Binding-site contacts:
Ligand atom O11 contacts residue LYS148 of chain 2.A at 2.8 Å (salt-bridge).
Ligand atom C1 contacts residue LYS148 of chain 2.A at 2.6 Å.
Ligand atom C3 contacts residue LEU101 of chain 2.A at 3.7 Å (hydrophobic).
Ligand atom C3 contacts residue LEU151 of chain 2.A at 4.1 Å (hydrophobic).
Ligand atom C7 contacts residue LYS148 of chain 2.A at 1.3 Å.
Ligand atom C3 contacts residue LYS99 of chain 2.A at 4.1 Å.
Ligand atom C6 contacts residue ALA171 of chain 2.A at 4.5 Å (hydrophobic).
Ligand atom O11 contacts residue ALA171 of chain 2.A at 3.6 Å.
Ligand atom C1 contacts residue GLY150 of chain 2.A at 4.4 Å.
Ligand atom C6 contacts residue LEU101 of chain 2.A at 4.5 Å (hydrophobic).
Ligand atom C2 contacts residue LEU101 of chain 2.A at 3.4 Å (hydrophobic).
Ligand atom C6 contacts residue LYS148 of chain 2.A at 3.7 Å.
Ligand atom C7 contacts residue LEU101 of chain 2.A at 4.2 Å (hydrophobic).
Ligand atom C4 contacts residue GLY100 of chain 2.A at 4.2 Å.
Ligand atom C4 contacts residue LEU101 of chain 2.A at 3.7 Å (hydrophobic).
Ligand atom N1 contacts residue ALA171 of chain 2.A at 3.8 Å.
Ligand atom N1 contacts residue LYS148 of chain 2.A at 3.5 Å (salt-bridge).
Ligand atom C2 contacts residue LEU151 of chain 2.A at 4.0 Å (hydrophobic).
Ligand atom C3 contacts residue GLY150 of chain 2.A at 4.4 Å.
Ligand atom C10 contacts residue LYS148 of chain 2.A at 2.4 Å.
Ligand atom C10 contacts residue ALA171 of chain 2.A at 3.6 Å (hydrophobic).
Ligand atom C5 contacts residue LEU101 of chain 2.A at 4.5 Å (hydrophobic).
Ligand atom C7 contacts residue ALA171 of chain 2.A at 4.3 Å (hydrophobic).
Ligand atom C1 contacts residue LEU101 of chain 2.A at 3.7 Å (hydrophobic).
Ligand atom C2 contacts residue GLY150 of chain 2.A at 3.6 Å.
Ligand atom C3 contacts residue GLY100 of chain 2.A at 4.1 Å.
Ligand atom C4 contacts residue LYS99 of chain 2.A at 3.8 Å.
Ligand atom C2 contacts residue LYS148 of chain 2.A at 3.5 Å.

A small-molecule ligand and the protein it binds are described below.
Small molecule (SMILES): O=C1Nc2ccccc2C1=O

Sequence of chain 2.A:
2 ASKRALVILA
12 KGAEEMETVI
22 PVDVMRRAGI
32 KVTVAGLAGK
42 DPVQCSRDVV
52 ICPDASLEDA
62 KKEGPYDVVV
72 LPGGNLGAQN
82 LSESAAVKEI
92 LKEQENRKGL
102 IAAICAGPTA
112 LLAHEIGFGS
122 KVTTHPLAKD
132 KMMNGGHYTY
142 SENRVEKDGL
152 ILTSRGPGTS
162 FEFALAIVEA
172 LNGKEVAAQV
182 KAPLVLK